Sequence of chain 1.D:
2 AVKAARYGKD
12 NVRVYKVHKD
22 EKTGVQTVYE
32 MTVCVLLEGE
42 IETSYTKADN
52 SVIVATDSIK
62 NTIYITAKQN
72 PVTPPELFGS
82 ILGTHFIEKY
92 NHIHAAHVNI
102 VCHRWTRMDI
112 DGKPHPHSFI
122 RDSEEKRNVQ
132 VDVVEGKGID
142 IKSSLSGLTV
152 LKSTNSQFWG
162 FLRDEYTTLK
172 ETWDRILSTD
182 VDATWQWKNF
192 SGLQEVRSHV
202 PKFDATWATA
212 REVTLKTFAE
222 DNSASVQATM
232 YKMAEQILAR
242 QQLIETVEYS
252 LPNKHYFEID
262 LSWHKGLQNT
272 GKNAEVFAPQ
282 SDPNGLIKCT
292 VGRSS

A protein and the small-molecule ligand that binds it are described below.
Small molecule (SMILES): O=c1cc[nH]c(=O)[nH]1

Binding-site contacts:
Ligand atom N3 contacts residue GLN228 of chain 1.D at 3.8 Å.
Ligand atom N1 contacts residue PHE159 of chain 1.D at 4.0 Å.
Ligand atom O2 contacts residue GLN228 of chain 1.D at 4.3 Å.
Ligand atom O2 contacts residue PHE159 of chain 1.D at 4.2 Å.
Ligand atom C2 contacts residue VAL227 of chain 1.D at 3.9 Å (hydrophobic).
Ligand atom C6 contacts residue PHE159 of chain 1.D at 3.5 Å (hydrophobic).
Ligand atom C4 contacts residue THR57 of chain 1.C at 4.3 Å.
Ligand atom O4 contacts residue PHE159 of chain 1.D at 4.2 Å.
Ligand atom C2 contacts residue ILE288 of chain 1.D at 4.5 Å (hydrophobic).
Ligand atom O2 contacts residue ILE288 of chain 1.D at 4.5 Å.
Ligand atom O4 contacts residue TYR8 of chain 1.C at 3.7 Å.
Ligand atom O2 contacts residue ARG176 of chain 1.D at 2.9 Å (salt-bridge).
Ligand atom C4 contacts residue PHE159 of chain 1.D at 3.7 Å (hydrophobic).
Ligand atom C4 contacts residue GLN228 of chain 1.D at 4.4 Å.
Ligand atom C5 contacts residue THR57 of chain 1.C at 3.2 Å.
Ligand atom O4 contacts residue GLN228 of chain 1.D at 3.7 Å.
Ligand atom N1 contacts residue ARG176 of chain 1.D at 3.2 Å (salt-bridge).
Ligand atom C2 contacts residue ARG176 of chain 1.D at 3.6 Å.
Ligand atom O4 contacts residue THR57 of chain 1.C at 4.1 Å.
Ligand atom C6 contacts residue THR57 of chain 1.C at 3.6 Å.
Ligand atom N3 contacts residue ILE288 of chain 1.D at 4.1 Å.
Ligand atom C5 contacts residue PHE159 of chain 1.D at 3.6 Å (hydrophobic).
Ligand atom N3 contacts residue PHE159 of chain 1.D at 3.8 Å.
Ligand atom C2 contacts residue PHE159 of chain 1.D at 3.9 Å (hydrophobic).
Ligand atom O4 contacts residue ILE54 of chain 1.C at 3.7 Å.
Ligand atom O2 contacts residue VAL227 of chain 1.D at 2.9 Å.
Ligand atom C6 contacts residue ARG176 of chain 1.D at 4.2 Å.

Sequence of chain 1.C:
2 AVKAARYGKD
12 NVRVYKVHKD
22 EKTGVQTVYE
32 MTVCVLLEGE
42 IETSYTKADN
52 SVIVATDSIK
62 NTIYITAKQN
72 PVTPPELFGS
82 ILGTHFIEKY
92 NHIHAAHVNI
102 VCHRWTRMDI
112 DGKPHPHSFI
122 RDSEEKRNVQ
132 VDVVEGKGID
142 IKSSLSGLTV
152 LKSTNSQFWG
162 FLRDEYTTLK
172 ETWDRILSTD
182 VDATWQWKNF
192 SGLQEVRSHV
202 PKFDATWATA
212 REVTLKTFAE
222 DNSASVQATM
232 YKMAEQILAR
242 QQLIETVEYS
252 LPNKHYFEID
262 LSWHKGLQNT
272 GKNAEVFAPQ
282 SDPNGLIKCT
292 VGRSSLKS